Binding-site contacts:
Ligand atom OE1 contacts residue GLY141 of chain 1.B at 3.6 Å.
Ligand atom N contacts residue TYR61 of chain 1.B at 3.8 Å.
Ligand atom OT2 contacts residue LEU90 of chain 1.B at 3.6 Å.
Ligand atom OT2 contacts residue ALA91 of chain 1.B at 2.9 Å (h-bond).
Ligand atom OE1 contacts residue THR143 of chain 1.B at 3.0 Å (h-bond).
Ligand atom CA contacts residue ALA142 of chain 1.B at 4.0 Å (hydrophobic).
Ligand atom OT1 contacts residue TYR61 of chain 1.B at 3.2 Å.
Ligand atom OT2 contacts residue TYR61 of chain 1.B at 3.4 Å.
Ligand atom C contacts residue ARG96 of chain 1.B at 3.5 Å.
Ligand atom CB contacts residue TYR61 of chain 1.B at 3.6 Å (hydrophobic).
Ligand atom CG2 contacts residue TYR61 of chain 1.B at 3.9 Å (hydrophobic).
Ligand atom CD contacts residue ALA142 of chain 1.B at 4.3 Å (hydrophobic).
Ligand atom OT1 contacts residue GLY141 of chain 1.B at 3.4 Å.
Ligand atom N contacts residue ALA91 of chain 1.B at 4.2 Å.
Ligand atom CB contacts residue ALA142 of chain 1.B at 4.3 Å (hydrophobic).
Ligand atom OT2 contacts residue ALA142 of chain 1.B at 4.2 Å.
Ligand atom CG2 contacts residue ASN174 of chain 1.B at 3.6 Å.
Ligand atom C contacts residue TYR61 of chain 1.B at 3.4 Å (hydrophobic).
Ligand atom OT1 contacts residue ARG96 of chain 1.B at 2.8 Å (salt-bridge).
Ligand atom OE2 contacts residue THR143 of chain 1.B at 2.6 Å (h-bond).
Ligand atom OE2 contacts residue GLU191 of chain 1.B at 3.7 Å.
Ligand atom CA contacts residue PRO89 of chain 1.B at 4.1 Å (hydrophobic).
Ligand atom C contacts residue PRO89 of chain 1.B at 4.2 Å (hydrophobic).
Ligand atom OE1 contacts residue ALA142 of chain 1.B at 3.1 Å (h-bond).
Ligand atom C contacts residue GLU191 of chain 1.B at 4.3 Å.
Ligand atom CD contacts residue GLU191 of chain 1.B at 3.9 Å.
Ligand atom CD contacts residue THR143 of chain 1.B at 3.3 Å.
Ligand atom C contacts residue ALA91 of chain 1.B at 4.0 Å (hydrophobic).
Ligand atom C contacts residue ALA142 of chain 1.B at 3.6 Å (hydrophobic).
Ligand atom CA contacts residue GLU191 of chain 1.B at 3.2 Å.
Ligand atom N contacts residue GLU191 of chain 1.B at 2.8 Å (salt-bridge).
Ligand atom N contacts residue TYR217 of chain 1.B at 3.8 Å.
Ligand atom CB contacts residue GLU191 of chain 1.B at 4.2 Å.
Ligand atom OT2 contacts residue ARG96 of chain 1.B at 3.0 Å (salt-bridge).
Ligand atom CG2 contacts residue VAL138 of chain 1.B at 3.5 Å (hydrophobic).
Ligand atom N contacts residue PRO89 of chain 1.B at 2.9 Å (h-bond).
Ligand atom OT2 contacts residue PRO89 of chain 1.B at 3.5 Å (h-bond).
Ligand atom OT1 contacts residue ALA142 of chain 1.B at 2.8 Å (h-bond).
Ligand atom CG1 contacts residue GLU191 of chain 1.B at 3.8 Å.
Ligand atom CA contacts residue TYR61 of chain 1.B at 3.9 Å (hydrophobic).

This protein binds this small molecule.
Small molecule (SMILES): C[C@H](C[C@H](N)C(=O)[O-])C(=O)O

Sequence of chain 1.B:
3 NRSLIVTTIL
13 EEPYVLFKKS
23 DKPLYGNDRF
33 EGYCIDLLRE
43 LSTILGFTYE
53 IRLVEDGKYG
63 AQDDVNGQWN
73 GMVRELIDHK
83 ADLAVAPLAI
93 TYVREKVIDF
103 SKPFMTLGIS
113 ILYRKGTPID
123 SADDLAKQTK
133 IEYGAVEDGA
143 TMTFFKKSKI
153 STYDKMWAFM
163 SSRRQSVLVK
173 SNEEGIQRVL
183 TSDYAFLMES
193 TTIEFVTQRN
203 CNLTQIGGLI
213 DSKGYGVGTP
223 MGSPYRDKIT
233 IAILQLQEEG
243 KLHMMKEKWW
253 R